A small-molecule ligand and the protein it binds are described below.
Small molecule (SMILES): N[C@@H](CC(=O)O)C(=O)O

Binding-site contacts:
Ligand atom CG contacts residue ARG397 of chain 1.C at 3.5 Å.
Ligand atom C contacts residue THR398 of chain 1.C at 3.7 Å.
Ligand atom O contacts residue ASN401 of chain 1.C at 3.6 Å (h-bond).
Ligand atom OD1 contacts residue ARG397 of chain 1.C at 3.7 Å.
Ligand atom CG contacts residue ALA358 of chain 1.C at 4.0 Å (hydrophobic).
Ligand atom CB contacts residue ASP394 of chain 1.C at 3.8 Å.
Ligand atom OD1 contacts residue GLY359 of chain 1.C at 2.4 Å (h-bond).
Ligand atom OD2 contacts residue ASP394 of chain 1.C at 2.8 Å (salt-bridge).
Ligand atom OXT contacts residue SER278 of chain 1.C at 3.1 Å (h-bond).
Ligand atom CA contacts residue VAL355 of chain 1.C at 4.0 Å (hydrophobic).
Ligand atom C contacts residue GLY354 of chain 1.C at 3.9 Å.
Ligand atom OD2 contacts residue THR314 of chain 1.C at 3.7 Å.
Ligand atom CG contacts residue GLY359 of chain 1.C at 3.3 Å.
Ligand atom N contacts residue ARG276 of chain 1.C at 2.3 Å (salt-bridge).
Ligand atom OD1 contacts residue ASP394 of chain 1.C at 3.8 Å.
Ligand atom CB contacts residue GLY359 of chain 1.C at 4.0 Å.
Ligand atom OXT contacts residue VAL355 of chain 1.C at 3.3 Å (h-bond).
Ligand atom N contacts residue ASP394 of chain 1.C at 2.5 Å (salt-bridge).
Ligand atom CG contacts residue ASP394 of chain 1.C at 3.2 Å.
Ligand atom OD2 contacts residue ARG397 of chain 1.C at 2.5 Å (salt-bridge).
Ligand atom OXT contacts residue SER277 of chain 1.C at 3.5 Å.
Ligand atom CB contacts residue VAL355 of chain 1.C at 3.4 Å (hydrophobic).
Ligand atom OD1 contacts residue GLY357 of chain 1.C at 3.3 Å.
Ligand atom CA contacts residue ARG276 of chain 1.C at 3.4 Å.
Ligand atom CB contacts residue ALA353 of chain 1.C at 3.8 Å (hydrophobic).
Ligand atom OXT contacts residue ARG276 of chain 1.C at 2.8 Å (salt-bridge).
Ligand atom O contacts residue GLY354 of chain 1.C at 3.9 Å.
Ligand atom O contacts residue MET311 of chain 1.C at 3.2 Å.
Ligand atom O contacts residue SER278 of chain 1.C at 3.4 Å (h-bond).
Ligand atom CA contacts residue THR398 of chain 1.C at 3.1 Å.
Ligand atom OXT contacts residue ALA353 of chain 1.C at 3.8 Å.
Ligand atom C contacts residue ARG276 of chain 1.C at 3.4 Å.
Ligand atom N contacts residue THR398 of chain 1.C at 2.3 Å (h-bond).
Ligand atom C contacts residue ALA353 of chain 1.C at 3.8 Å (hydrophobic).
Ligand atom O contacts residue ALA353 of chain 1.C at 3.8 Å.
Ligand atom OXT contacts residue GLY354 of chain 1.C at 3.1 Å.
Ligand atom C contacts residue SER278 of chain 1.C at 3.9 Å.
Ligand atom CA contacts residue ASN401 of chain 1.C at 4.0 Å.
Ligand atom OD1 contacts residue ALA358 of chain 1.C at 3.0 Å (h-bond).
Ligand atom CA contacts residue ASP394 of chain 1.C at 3.4 Å.

Sequence of chain 1.C:
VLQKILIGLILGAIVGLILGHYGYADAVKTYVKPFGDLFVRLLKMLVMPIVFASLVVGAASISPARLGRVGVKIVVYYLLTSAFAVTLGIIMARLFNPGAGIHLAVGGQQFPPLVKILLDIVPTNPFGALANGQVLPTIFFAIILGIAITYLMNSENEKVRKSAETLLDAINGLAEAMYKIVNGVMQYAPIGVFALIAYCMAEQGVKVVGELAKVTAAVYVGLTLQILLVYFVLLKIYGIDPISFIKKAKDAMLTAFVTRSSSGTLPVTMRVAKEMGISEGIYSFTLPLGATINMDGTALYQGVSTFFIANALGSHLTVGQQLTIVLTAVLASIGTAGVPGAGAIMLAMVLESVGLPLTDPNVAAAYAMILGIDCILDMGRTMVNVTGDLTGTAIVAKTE